Binding-site contacts:
Ligand atom C1 contacts residue LYS131 of chain 1.C at 3.6 Å.
Ligand atom C8 contacts residue PHE121 of chain 1.C at 4.1 Å (hydrophobic).
Ligand atom C3 contacts residue ASN122 of chain 1.C at 3.9 Å.
Ligand atom C8 contacts residue SER120 of chain 1.C at 3.9 Å.
Ligand atom C6 contacts residue LYS131 of chain 1.C at 3.5 Å.
Ligand atom O7 contacts residue LYS133 of chain 1.C at 3.4 Å.
Ligand atom N2 contacts residue ASN122 of chain 1.C at 3.1 Å (h-bond).
Ligand atom C4 contacts residue ASN122 of chain 1.C at 4.3 Å.
Ligand atom C8 contacts residue GLN100 of chain 1.C at 3.8 Å.
Ligand atom C5 contacts residue LYS131 of chain 1.C at 3.5 Å.
Ligand atom O7 contacts residue ASN122 of chain 1.C at 3.9 Å.
Ligand atom C7 contacts residue ASN122 of chain 1.C at 3.7 Å.
Ligand atom O5 contacts residue ASN122 of chain 1.C at 2.4 Å (h-bond).
Ligand atom C7 contacts residue LYS133 of chain 1.C at 4.1 Å.
Ligand atom C8 contacts residue LYS133 of chain 1.C at 3.8 Å.
Ligand atom O5 contacts residue LYS131 of chain 1.C at 2.9 Å (salt-bridge).
Ligand atom C2 contacts residue ASN122 of chain 1.C at 2.6 Å.
Ligand atom C5 contacts residue ASN122 of chain 1.C at 3.7 Å.
Ligand atom C1 contacts residue ASN122 of chain 1.C at 1.5 Å.

Sequence of chain 1.C:
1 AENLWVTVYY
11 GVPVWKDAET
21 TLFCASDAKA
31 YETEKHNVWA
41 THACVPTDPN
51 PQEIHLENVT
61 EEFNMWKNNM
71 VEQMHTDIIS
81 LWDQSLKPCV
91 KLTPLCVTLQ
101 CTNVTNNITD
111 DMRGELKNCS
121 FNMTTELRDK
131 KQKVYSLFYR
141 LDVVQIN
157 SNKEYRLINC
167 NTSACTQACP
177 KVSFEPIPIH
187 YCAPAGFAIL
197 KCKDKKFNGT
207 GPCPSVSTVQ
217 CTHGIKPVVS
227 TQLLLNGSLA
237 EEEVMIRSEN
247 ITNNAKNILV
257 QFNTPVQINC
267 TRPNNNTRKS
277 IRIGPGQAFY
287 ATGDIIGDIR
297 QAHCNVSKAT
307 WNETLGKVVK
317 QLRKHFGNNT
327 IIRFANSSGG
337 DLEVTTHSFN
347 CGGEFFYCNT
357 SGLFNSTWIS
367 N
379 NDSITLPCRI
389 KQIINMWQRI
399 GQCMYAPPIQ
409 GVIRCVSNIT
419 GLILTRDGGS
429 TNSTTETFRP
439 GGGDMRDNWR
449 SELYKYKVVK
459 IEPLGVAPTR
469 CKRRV

A protein and the small-molecule ligand that binds it are described below.
Small molecule (SMILES): CC(=O)N[C@H]1[C@H](O[C@H]2[C@H](O)[C@@H](NC(C)=O)CO[C@@H]2CO)O[C@H](CO)[C@@H](O)[C@@H]1O